Binding-site contacts:
Ligand atom C5' contacts residue LEU137 of chain 2.A at 4.3 Å (hydrophobic).
Ligand atom O1 contacts residue SER141 of chain 2.A at 3.4 Å.
Ligand atom C4' contacts residue ALA140 of chain 2.A at 3.9 Å (hydrophobic).
Ligand atom C2' contacts residue PG41 of chain 2.G at 4.2 Å.
Ligand atom O5 contacts residue LEU144 of chain 2.A at 4.0 Å.
Ligand atom C2 contacts residue GLN145 of chain 2.A at 3.8 Å.
Ligand atom O6 contacts residue TRP148 of chain 2.A at 2.8 Å (h-bond).
Ligand atom C2' contacts residue LEU144 of chain 2.A at 4.3 Å (hydrophobic).
Ligand atom O1 contacts residue PG41 of chain 2.G at 3.7 Å.
Ligand atom C2' contacts residue SER141 of chain 2.A at 3.9 Å.
Ligand atom C1' contacts residue SER141 of chain 2.A at 4.2 Å.
Ligand atom C6 contacts residue TRP148 of chain 2.A at 3.9 Å (hydrophobic).
Ligand atom C6' contacts residue 4DV1 of chain 2.B at 3.9 Å.
Ligand atom C3 contacts residue PG41 of chain 2.G at 4.2 Å.
Ligand atom C4' contacts residue LEU137 of chain 2.A at 4.0 Å (hydrophobic).
Ligand atom C6' contacts residue ALA140 of chain 2.A at 3.9 Å (hydrophobic).
Ligand atom C1 contacts residue SER141 of chain 2.A at 4.0 Å.
Ligand atom O3 contacts residue GLN145 of chain 2.A at 3.3 Å.
Ligand atom C1' contacts residue PG41 of chain 2.G at 3.7 Å.
Ligand atom O1 contacts residue LEU144 of chain 2.A at 4.3 Å.
Ligand atom C2' contacts residue ALA140 of chain 2.A at 4.3 Å (hydrophobic).
Ligand atom C2 contacts residue PG41 of chain 2.G at 4.2 Å.
Ligand atom C1 contacts residue PG41 of chain 2.G at 4.1 Å.
Ligand atom O2 contacts residue GLN145 of chain 2.A at 3.5 Å (h-bond).
Ligand atom C3 contacts residue GLN145 of chain 2.A at 4.2 Å.
Ligand atom O2 contacts residue PG41 of chain 2.G at 3.1 Å (h-bond).
Ligand atom C4 contacts residue TRP148 of chain 2.A at 4.4 Å (hydrophobic).
Ligand atom C5' contacts residue 4DV1 of chain 2.B at 4.4 Å.
Ligand atom O2 contacts residue HIS104 of chain 2.A at 4.4 Å.
Ligand atom O2 contacts residue SER141 of chain 2.A at 2.6 Å (h-bond).
Ligand atom C2 contacts residue SER141 of chain 2.A at 3.3 Å.
Ligand atom O6 contacts residue LEU144 of chain 2.A at 3.9 Å.

This protein binds this small molecule.
Small molecule (SMILES): CCCCCCO[C@@H]1O[C@H](CO)[C@@H](O)[C@H](O)[C@H]1O

Sequence of chain 2.A:
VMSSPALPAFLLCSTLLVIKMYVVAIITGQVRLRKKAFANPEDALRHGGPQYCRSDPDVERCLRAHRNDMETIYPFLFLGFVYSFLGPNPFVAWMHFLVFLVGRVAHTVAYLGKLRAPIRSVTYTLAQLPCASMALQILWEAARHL